This protein binds this small molecule.
Small molecule (SMILES): CC(=O)N[C@H]1[C@H](O[C@H]2[C@H](O)[C@@H](NC(C)=O)CO[C@@H]2CO)O[C@H](CO)[C@@H](O)[C@@H]1O

Sequence of chain 1.B:
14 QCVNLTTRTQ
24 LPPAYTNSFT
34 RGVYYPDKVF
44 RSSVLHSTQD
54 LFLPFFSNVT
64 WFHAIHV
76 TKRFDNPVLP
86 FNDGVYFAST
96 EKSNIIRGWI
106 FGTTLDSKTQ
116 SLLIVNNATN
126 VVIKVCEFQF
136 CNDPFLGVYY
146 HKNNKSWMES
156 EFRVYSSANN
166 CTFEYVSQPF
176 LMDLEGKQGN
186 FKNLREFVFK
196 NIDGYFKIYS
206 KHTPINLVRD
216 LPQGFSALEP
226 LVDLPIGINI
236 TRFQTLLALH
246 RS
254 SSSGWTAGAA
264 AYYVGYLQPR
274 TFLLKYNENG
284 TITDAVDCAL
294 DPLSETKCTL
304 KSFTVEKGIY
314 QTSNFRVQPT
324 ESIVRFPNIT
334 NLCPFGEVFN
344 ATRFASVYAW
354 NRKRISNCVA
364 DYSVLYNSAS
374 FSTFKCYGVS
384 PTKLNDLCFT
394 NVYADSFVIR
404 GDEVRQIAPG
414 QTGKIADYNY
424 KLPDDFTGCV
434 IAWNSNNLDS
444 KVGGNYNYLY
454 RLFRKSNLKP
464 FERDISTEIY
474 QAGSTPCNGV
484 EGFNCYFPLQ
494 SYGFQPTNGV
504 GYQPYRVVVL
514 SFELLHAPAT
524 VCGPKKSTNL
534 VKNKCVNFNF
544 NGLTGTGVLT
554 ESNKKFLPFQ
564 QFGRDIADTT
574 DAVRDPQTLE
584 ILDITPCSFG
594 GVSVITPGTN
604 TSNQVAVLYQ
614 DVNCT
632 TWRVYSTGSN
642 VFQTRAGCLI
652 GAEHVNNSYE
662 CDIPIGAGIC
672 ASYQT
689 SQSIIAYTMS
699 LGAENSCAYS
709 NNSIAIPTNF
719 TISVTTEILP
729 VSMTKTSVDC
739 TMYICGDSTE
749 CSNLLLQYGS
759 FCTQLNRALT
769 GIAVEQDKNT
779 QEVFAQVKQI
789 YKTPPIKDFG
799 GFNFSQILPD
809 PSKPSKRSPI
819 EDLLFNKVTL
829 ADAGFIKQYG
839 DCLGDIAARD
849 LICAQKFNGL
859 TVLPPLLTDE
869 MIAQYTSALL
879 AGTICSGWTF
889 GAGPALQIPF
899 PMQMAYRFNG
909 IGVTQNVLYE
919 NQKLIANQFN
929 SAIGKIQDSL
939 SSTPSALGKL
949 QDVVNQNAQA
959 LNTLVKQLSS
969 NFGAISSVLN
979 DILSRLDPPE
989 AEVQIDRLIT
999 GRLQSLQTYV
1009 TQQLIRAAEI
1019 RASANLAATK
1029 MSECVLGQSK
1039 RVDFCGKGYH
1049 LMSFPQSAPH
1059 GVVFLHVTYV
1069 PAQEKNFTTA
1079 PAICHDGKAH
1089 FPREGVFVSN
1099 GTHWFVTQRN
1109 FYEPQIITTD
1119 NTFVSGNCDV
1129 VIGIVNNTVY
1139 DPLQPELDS

Binding-site contacts:
Ligand atom C1 contacts residue SER803 of chain 1.B at 3.5 Å.
Ligand atom C3 contacts residue ASN801 of chain 1.B at 3.9 Å.
Ligand atom C5 contacts residue ASN801 of chain 1.B at 3.8 Å.
Ligand atom O5 contacts residue SER803 of chain 1.B at 3.9 Å.
Ligand atom O6 contacts residue GLN804 of chain 1.B at 4.3 Å.
Ligand atom O7 contacts residue ASN801 of chain 1.B at 3.8 Å.
Ligand atom C1 contacts residue ASN801 of chain 1.B at 1.5 Å.
Ligand atom O5 contacts residue ASN801 of chain 1.B at 2.4 Å (h-bond).
Ligand atom C7 contacts residue ASN801 of chain 1.B at 3.6 Å.
Ligand atom C8 contacts residue ILE794 of chain 1.B at 4.5 Å (hydrophobic).
Ligand atom N2 contacts residue ASN801 of chain 1.B at 3.0 Å (h-bond).
Ligand atom C5 contacts residue SER803 of chain 1.B at 4.1 Å.
Ligand atom C4 contacts residue ASN801 of chain 1.B at 4.4 Å.
Ligand atom C2 contacts residue ASN801 of chain 1.B at 2.5 Å.